Binding-site contacts:
Ligand atom C2 contacts residue ASN118 of chain 3.C at 2.4 Å.
Ligand atom O5 contacts residue THR89 of chain 3.C at 3.8 Å.
Ligand atom N2 contacts residue ASN118 of chain 3.C at 2.9 Å (h-bond).
Ligand atom O5 contacts residue ASN118 of chain 3.C at 2.4 Å (h-bond).
Ligand atom O6 contacts residue THR89 of chain 3.C at 3.5 Å.
Ligand atom O6 contacts residue PHE119 of chain 3.C at 2.8 Å (h-bond).
Ligand atom N2 contacts residue TYR90 of chain 3.C at 4.5 Å.
Ligand atom C8 contacts residue TYR90 of chain 3.C at 3.9 Å (hydrophobic).
Ligand atom C2 contacts residue SER66 of chain 3.C at 4.4 Å.
Ligand atom C5 contacts residue THR120 of chain 3.C at 4.0 Å.
Ligand atom C3 contacts residue ASN118 of chain 3.C at 3.8 Å.
Ligand atom O6 contacts residue ASN118 of chain 3.C at 4.1 Å.
Ligand atom C1 contacts residue SER66 of chain 3.C at 4.2 Å.
Ligand atom O7 contacts residue ASN118 of chain 3.C at 4.5 Å.
Ligand atom C8 contacts residue ASN118 of chain 3.C at 3.9 Å.
Ligand atom O6 contacts residue THR120 of chain 3.C at 3.1 Å (h-bond).
Ligand atom O7 contacts residue TYR90 of chain 3.C at 3.7 Å.
Ligand atom C5 contacts residue ASN118 of chain 3.C at 3.7 Å.
Ligand atom O5 contacts residue THR120 of chain 3.C at 3.4 Å (h-bond).
Ligand atom C6 contacts residue PHE119 of chain 3.C at 4.1 Å (hydrophobic).
Ligand atom C6 contacts residue THR89 of chain 3.C at 4.2 Å.
Ligand atom C1 contacts residue ASN118 of chain 3.C at 1.4 Å.
Ligand atom C1 contacts residue THR89 of chain 3.C at 3.9 Å.
Ligand atom C5 contacts residue THR89 of chain 3.C at 4.1 Å.
Ligand atom C6 contacts residue THR120 of chain 3.C at 3.4 Å.
Ligand atom C7 contacts residue TYR90 of chain 3.C at 3.8 Å (hydrophobic).
Ligand atom O5 contacts residue PHE119 of chain 3.C at 4.2 Å.
Ligand atom C4 contacts residue ASN118 of chain 3.C at 4.2 Å.
Ligand atom C7 contacts residue ASN118 of chain 3.C at 3.6 Å.

Sequence of chain 3.C:
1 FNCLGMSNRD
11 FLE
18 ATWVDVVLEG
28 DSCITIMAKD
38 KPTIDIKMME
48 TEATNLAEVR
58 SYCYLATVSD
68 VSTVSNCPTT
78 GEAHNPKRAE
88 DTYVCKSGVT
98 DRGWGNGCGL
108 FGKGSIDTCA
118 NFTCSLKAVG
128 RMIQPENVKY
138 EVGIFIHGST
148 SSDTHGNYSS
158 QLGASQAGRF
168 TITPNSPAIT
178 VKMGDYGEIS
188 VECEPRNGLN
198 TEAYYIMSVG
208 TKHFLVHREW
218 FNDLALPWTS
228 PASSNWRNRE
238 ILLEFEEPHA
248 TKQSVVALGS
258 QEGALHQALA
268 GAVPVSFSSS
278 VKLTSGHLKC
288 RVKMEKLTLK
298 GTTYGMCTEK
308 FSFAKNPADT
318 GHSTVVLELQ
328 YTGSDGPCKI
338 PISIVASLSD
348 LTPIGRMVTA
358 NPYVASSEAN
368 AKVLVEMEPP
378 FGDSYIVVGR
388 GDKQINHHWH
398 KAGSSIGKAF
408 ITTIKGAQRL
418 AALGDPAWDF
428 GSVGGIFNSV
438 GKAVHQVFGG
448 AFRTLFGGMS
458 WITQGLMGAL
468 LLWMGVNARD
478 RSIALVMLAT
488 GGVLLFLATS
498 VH

The small molecule below binds the protein below.
Small molecule (SMILES): CC(=O)N[C@@H]1[C@@H](O)[C@H](O)[C@@H](CO)O[C@H]1O